A protein and the small-molecule ligand that binds it are described below.
Small molecule (SMILES): CC(C)COc1ccc(C(=O)NN)cc1

Binding-site contacts:
Ligand atom C8 contacts residue LEU131 of chain 1.A at 4.4 Å (hydrophobic).
Ligand atom C5 contacts residue LEU131 of chain 1.A at 4.1 Å (hydrophobic).
Ligand atom C2 contacts residue MET3 of chain 1.A at 3.5 Å (hydrophobic).
Ligand atom C9 contacts residue ARG130 of chain 1.A at 3.8 Å.
Ligand atom C2 contacts residue PHE19 of chain 1.A at 4.3 Å (hydrophobic).
Ligand atom C1 contacts residue LEU129 of chain 1.A at 3.5 Å (hydrophobic).
Ligand atom C4 contacts residue LEU131 of chain 1.A at 3.9 Å (hydrophobic).
Ligand atom C3 contacts residue LEU129 of chain 1.A at 4.4 Å (hydrophobic).
Ligand atom N1 contacts residue THR177 of chain 1.A at 3.1 Å (h-bond).
Ligand atom C10 contacts residue ARG181 of chain 1.A at 4.0 Å.
Ligand atom C contacts residue ASN4 of chain 1.A at 3.2 Å.
Ligand atom C10 contacts residue THR177 of chain 1.A at 3.8 Å.
Ligand atom C contacts residue MET3 of chain 1.A at 4.4 Å (hydrophobic).
Ligand atom C contacts residue LEU129 of chain 1.A at 3.5 Å (hydrophobic).
Ligand atom O contacts residue LEU131 of chain 1.A at 4.1 Å.
Ligand atom C9 contacts residue LEU129 of chain 1.A at 4.1 Å (hydrophobic).
Ligand atom C3 contacts residue TYR8 of chain 1.A at 4.3 Å (hydrophobic).
Ligand atom C5 contacts residue TYR8 of chain 1.A at 4.4 Å (hydrophobic).
Ligand atom C9 contacts residue LEU131 of chain 1.A at 4.0 Å (hydrophobic).
Ligand atom C8 contacts residue ARG130 of chain 1.A at 3.7 Å.
Ligand atom C1 contacts residue ASN4 of chain 1.A at 4.4 Å.
Ligand atom O contacts residue LEU129 of chain 1.A at 4.2 Å.
Ligand atom C10 contacts residue PRO132 of chain 1.A at 4.2 Å (hydrophobic).
Ligand atom C contacts residue ASN7 of chain 1.A at 3.9 Å.
Ligand atom O1 contacts residue THR177 of chain 1.A at 4.1 Å.
Ligand atom C2 contacts residue LEU11 of chain 1.A at 3.8 Å (hydrophobic).
Ligand atom C7 contacts residue PRO132 of chain 1.A at 4.4 Å (hydrophobic).
Ligand atom N1 contacts residue LEU178 of chain 1.A at 4.0 Å.
Ligand atom C8 contacts residue ARG181 of chain 1.A at 3.9 Å.
Ligand atom N contacts residue THR177 of chain 1.A at 3.4 Å (h-bond).
Ligand atom N1 contacts residue ARG181 of chain 1.A at 4.0 Å.
Ligand atom O1 contacts residue ARG181 of chain 1.A at 3.0 Å (salt-bridge).
Ligand atom C7 contacts residue THR177 of chain 1.A at 4.2 Å.
Ligand atom C8 contacts residue PRO132 of chain 1.A at 4.5 Å (hydrophobic).
Ligand atom O1 contacts residue PRO132 of chain 1.A at 3.4 Å.
Ligand atom C5 contacts residue PHE173 of chain 1.A at 4.2 Å (hydrophobic).
Ligand atom C6 contacts residue THR177 of chain 1.A at 3.8 Å.

Sequence of chain 1.A:
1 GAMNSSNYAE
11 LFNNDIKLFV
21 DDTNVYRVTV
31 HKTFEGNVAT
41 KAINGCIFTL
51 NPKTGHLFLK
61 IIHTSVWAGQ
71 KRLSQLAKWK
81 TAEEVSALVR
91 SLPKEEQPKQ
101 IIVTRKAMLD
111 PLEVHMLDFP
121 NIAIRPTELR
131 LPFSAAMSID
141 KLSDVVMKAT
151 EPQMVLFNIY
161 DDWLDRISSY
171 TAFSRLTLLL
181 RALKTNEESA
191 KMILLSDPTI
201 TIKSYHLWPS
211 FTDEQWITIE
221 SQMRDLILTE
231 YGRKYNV